Sequence of chain 1.B:
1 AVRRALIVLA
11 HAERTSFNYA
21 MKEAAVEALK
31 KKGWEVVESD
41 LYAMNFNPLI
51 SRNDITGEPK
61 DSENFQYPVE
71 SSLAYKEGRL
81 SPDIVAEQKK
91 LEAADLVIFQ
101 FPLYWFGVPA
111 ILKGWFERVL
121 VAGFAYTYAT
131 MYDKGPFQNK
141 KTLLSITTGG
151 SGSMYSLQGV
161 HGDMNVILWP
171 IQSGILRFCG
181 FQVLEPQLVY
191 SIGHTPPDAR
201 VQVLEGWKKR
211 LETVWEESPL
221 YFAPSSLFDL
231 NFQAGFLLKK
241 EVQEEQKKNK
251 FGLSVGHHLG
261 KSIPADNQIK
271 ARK

Sequence of chain 2.B:
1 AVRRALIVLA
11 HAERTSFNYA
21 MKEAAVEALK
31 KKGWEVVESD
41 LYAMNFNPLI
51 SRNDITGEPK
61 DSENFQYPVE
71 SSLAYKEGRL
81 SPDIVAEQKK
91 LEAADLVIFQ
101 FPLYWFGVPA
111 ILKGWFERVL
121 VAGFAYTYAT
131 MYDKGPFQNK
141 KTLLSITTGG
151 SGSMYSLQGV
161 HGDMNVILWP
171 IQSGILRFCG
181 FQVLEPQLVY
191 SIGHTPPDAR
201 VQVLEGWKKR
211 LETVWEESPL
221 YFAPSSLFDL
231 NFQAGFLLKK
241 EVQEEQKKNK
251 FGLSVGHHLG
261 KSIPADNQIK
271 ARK

Binding-site contacts:
Ligand atom O4 contacts residue HIS161 of chain 2.B at 3.8 Å.
Ligand atom O1 contacts residue TYR126 of chain 1.B at 3.3 Å (h-bond).
Ligand atom C5 contacts residue FAD1 of chain 2.F at 2.9 Å.
Ligand atom C5 contacts residue TYR155 of chain 2.B at 4.1 Å (hydrophobic).
Ligand atom C2M contacts residue FAD1 of chain 2.F at 3.5 Å.
Ligand atom C3 contacts residue TRP105 of chain 2.B at 4.1 Å (hydrophobic).
Ligand atom C2M contacts residue TYR126 of chain 1.B at 3.8 Å (hydrophobic).
Ligand atom C6 contacts residue FAD1 of chain 2.F at 3.3 Å.
Ligand atom C6 contacts residue TYR128 of chain 1.B at 3.8 Å (hydrophobic).
Ligand atom O4 contacts residue FAD1 of chain 2.F at 3.7 Å.
Ligand atom C3M contacts residue FAD1 of chain 2.F at 3.7 Å.
Ligand atom C2 contacts residue PHE178 of chain 1.B at 4.0 Å (hydrophobic).
Ligand atom C4 contacts residue PHE106 of chain 2.B at 3.7 Å (hydrophobic).
Ligand atom C1 contacts residue TYR128 of chain 1.B at 3.8 Å (hydrophobic).
Ligand atom O4 contacts residue PHE178 of chain 1.B at 3.4 Å.
Ligand atom C4 contacts residue FAD1 of chain 2.F at 3.3 Å.
Ligand atom C4 contacts residue PHE178 of chain 1.B at 3.7 Å (hydrophobic).
Ligand atom C6 contacts residue CBD1 of chain 2.G at 3.5 Å.
Ligand atom O4 contacts residue PHE106 of chain 2.B at 2.8 Å.
Ligand atom C3 contacts residue PHE178 of chain 1.B at 3.6 Å (hydrophobic).
Ligand atom C3M contacts residue PHE178 of chain 1.B at 3.9 Å (hydrophobic).
Ligand atom C2 contacts residue FAD1 of chain 2.F at 3.5 Å.
Ligand atom C6M contacts residue FAD1 of chain 2.F at 2.9 Å.
Ligand atom C2 contacts residue TRP105 of chain 2.B at 4.1 Å (hydrophobic).
Ligand atom C5 contacts residue CBD1 of chain 2.G at 3.5 Å.
Ligand atom C1 contacts residue FAD1 of chain 2.F at 3.3 Å.
Ligand atom C3M contacts residue PHE106 of chain 2.B at 3.8 Å (hydrophobic).
Ligand atom C6M contacts residue TYR128 of chain 1.B at 3.0 Å (hydrophobic).
Ligand atom O1 contacts residue TYR128 of chain 1.B at 2.9 Å (h-bond).
Ligand atom O1 contacts residue FAD1 of chain 2.F at 3.6 Å.
Ligand atom C5M contacts residue FAD1 of chain 2.F at 3.1 Å.
Ligand atom C2M contacts residue TRP105 of chain 2.B at 3.2 Å (hydrophobic).
Ligand atom C3M contacts residue GLY174 of chain 1.B at 3.1 Å.
Ligand atom C3 contacts residue FAD1 of chain 2.F at 3.4 Å.
Ligand atom C5M contacts residue TYR155 of chain 2.B at 3.1 Å (hydrophobic).
Ligand atom O4 contacts residue TYR155 of chain 2.B at 3.8 Å.
Ligand atom C5M contacts residue CBD1 of chain 2.G at 3.1 Å.
Ligand atom C3M contacts residue TRP105 of chain 2.B at 3.1 Å (hydrophobic).
Ligand atom C6M contacts residue CBD1 of chain 2.G at 3.0 Å.
Ligand atom C5M contacts residue HIS161 of chain 2.B at 3.3 Å.

A protein and the small-molecule ligand that binds it are described below.
Small molecule (SMILES): CC1=C(C)C(=O)C(C)=C(C)C1=O